Binding-site contacts:
Ligand atom CAL contacts residue THR39 of chain 1.A at 3.5 Å.
Ligand atom CA contacts residue LYS160 of chain 1.A at 3.5 Å.
Ligand atom CAQ contacts residue HIS47 of chain 1.A at 3.7 Å.
Ligand atom NAS contacts residue HIS47 of chain 1.A at 2.9 Å (h-bond).
Ligand atom CAA contacts residue GLY158 of chain 1.A at 3.6 Å.
Ligand atom OXT contacts residue SER196 of chain 1.A at 3.6 Å.
Ligand atom CBB contacts residue HIS44 of chain 1.A at 3.6 Å.
Ligand atom C contacts residue SER197 of chain 1.A at 3.8 Å.
Ligand atom CAO contacts residue MET195 of chain 1.A at 3.3 Å (hydrophobic).
Ligand atom OAT contacts residue VAL187 of chain 1.A at 3.5 Å (h-bond).
Ligand atom CAK contacts residue GLN164 of chain 1.A at 3.5 Å.
Ligand atom OAG contacts residue THR39 of chain 1.A at 3.7 Å.
Ligand atom OAT contacts residue GLY46 of chain 1.A at 3.3 Å.
Ligand atom CAL contacts residue PRO38 of chain 1.A at 3.4 Å (hydrophobic).
Ligand atom C contacts residue SER196 of chain 1.A at 3.5 Å.
Ligand atom CAD contacts residue VAL139 of chain 1.A at 3.4 Å (hydrophobic).
Ligand atom C contacts residue MET195 of chain 1.A at 3.9 Å (hydrophobic).
Ligand atom OAG contacts residue HIS47 of chain 1.A at 3.3 Å (h-bond).
Ligand atom OXT contacts residue SER197 of chain 1.A at 3.5 Å (h-bond).
Ligand atom CAO contacts residue LYS160 of chain 1.A at 3.8 Å.
Ligand atom CA contacts residue MET195 of chain 1.A at 3.5 Å (hydrophobic).
Ligand atom OAF contacts residue ASP161 of chain 1.A at 3.1 Å (salt-bridge).
Ligand atom O contacts residue SER196 of chain 1.A at 3.3 Å (h-bond).
Ligand atom CAA contacts residue VAL184 of chain 1.A at 3.6 Å (hydrophobic).
Ligand atom OAG contacts residue MET40 of chain 1.A at 2.8 Å (h-bond).
Ligand atom CBA contacts residue HIS44 of chain 1.A at 3.7 Å.
Ligand atom CAD contacts residue GLN72 of chain 1.A at 3.4 Å.
Ligand atom O contacts residue SER197 of chain 1.A at 3.5 Å (h-bond).
Ligand atom SBE contacts residue HIS47 of chain 1.A at 3.7 Å.
Ligand atom CAC contacts residue VAL143 of chain 1.A at 3.6 Å (hydrophobic).
Ligand atom CAA contacts residue PRO185 of chain 1.A at 3.2 Å (hydrophobic).
Ligand atom CAO contacts residue HIS44 of chain 1.A at 3.8 Å.
Ligand atom CAP contacts residue GLY158 of chain 1.A at 3.8 Å.
Ligand atom OAH contacts residue TYR82 of chain 1.A at 3.2 Å (h-bond).
Ligand atom OXT contacts residue HIS44 of chain 1.A at 2.9 Å.
Ligand atom CAC contacts residue PHE157 of chain 1.A at 3.5 Å (hydrophobic).
Ligand atom CA contacts residue ASP161 of chain 1.A at 3.6 Å.
Ligand atom CAW contacts residue GLY46 of chain 1.A at 3.6 Å.
Ligand atom CAL contacts residue MET40 of chain 1.A at 3.2 Å (hydrophobic).
Ligand atom CAJ contacts residue PRO38 of chain 1.A at 3.4 Å (hydrophobic).

This small molecule binds to this protein.
Small molecule (SMILES): COc1ccc2c(c1)cc(C(=O)NS(=O)(=O)c1ccc(C(C)(C)C)cc1)n2CC(=O)O

Sequence of chain 1.A:
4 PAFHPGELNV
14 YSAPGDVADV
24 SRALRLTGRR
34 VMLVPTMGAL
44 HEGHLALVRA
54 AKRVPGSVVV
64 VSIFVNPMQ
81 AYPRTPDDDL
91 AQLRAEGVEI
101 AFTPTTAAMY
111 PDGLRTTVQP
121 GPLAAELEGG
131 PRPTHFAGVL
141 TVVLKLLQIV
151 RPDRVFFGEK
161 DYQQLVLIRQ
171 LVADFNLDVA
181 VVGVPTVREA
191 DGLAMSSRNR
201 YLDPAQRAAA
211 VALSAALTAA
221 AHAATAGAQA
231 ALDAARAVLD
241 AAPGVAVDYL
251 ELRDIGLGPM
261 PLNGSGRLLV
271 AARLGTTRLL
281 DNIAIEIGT